Sequence of chain 1.B:
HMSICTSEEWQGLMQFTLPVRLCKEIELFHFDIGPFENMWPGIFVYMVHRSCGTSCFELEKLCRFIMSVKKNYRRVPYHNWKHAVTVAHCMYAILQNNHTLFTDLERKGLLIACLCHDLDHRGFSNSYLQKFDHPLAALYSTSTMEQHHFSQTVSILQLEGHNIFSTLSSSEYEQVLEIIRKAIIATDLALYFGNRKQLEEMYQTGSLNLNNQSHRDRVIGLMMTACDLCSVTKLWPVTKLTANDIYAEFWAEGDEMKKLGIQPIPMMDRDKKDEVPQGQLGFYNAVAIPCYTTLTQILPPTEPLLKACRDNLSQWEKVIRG

The protein below binds the small molecule below.
Small molecule (SMILES): Cc1ccc([C@H]2C[C@@H]2COc2cc(NCc3nnc(C)s3)nc(C)n2)nc1

Binding-site contacts:
Ligand atom C4 contacts residue GLN282 of chain 1.B at 3.3 Å.
Ligand atom N4 contacts residue PHE285 of chain 1.B at 3.5 Å.
Ligand atom C contacts residue TYR249 of chain 1.B at 3.5 Å (hydrophobic).
Ligand atom C12 contacts residue ILE248 of chain 1.B at 3.7 Å (hydrophobic).
Ligand atom C11 contacts residue PHE252 of chain 1.B at 3.5 Å (hydrophobic).
Ligand atom C10 contacts residue HIS81 of chain 1.B at 3.4 Å.
Ligand atom N5 contacts residue GLN282 of chain 1.B at 3.2 Å (h-bond).
Ligand atom C12 contacts residue PHE285 of chain 1.B at 3.4 Å (hydrophobic).
Ligand atom N1 contacts residue LEU231 of chain 1.B at 3.6 Å.
Ligand atom C18 contacts residue PRO268 of chain 1.B at 3.8 Å (hydrophobic).
Ligand atom C5 contacts residue PHE285 of chain 1.B at 3.9 Å (hydrophobic).
Ligand atom C6 contacts residue PHE285 of chain 1.B at 3.7 Å (hydrophobic).
Ligand atom C7 contacts residue PHE285 of chain 1.B at 3.6 Å (hydrophobic).
Ligand atom C18 contacts residue GLU277 of chain 1.B at 3.8 Å.
Ligand atom C13 contacts residue VAL234 of chain 1.B at 3.7 Å (hydrophobic).
Ligand atom C3 contacts residue TYR249 of chain 1.B at 3.5 Å (hydrophobic).
Ligand atom C2 contacts residue TYR249 of chain 1.B at 3.4 Å (hydrophobic).
Ligand atom N contacts residue MET269 of chain 1.B at 3.9 Å.
Ligand atom C11 contacts residue HIS81 of chain 1.B at 3.6 Å.
Ligand atom C10 contacts residue PHE252 of chain 1.B at 3.5 Å (hydrophobic).
Ligand atom C14 contacts residue MET269 of chain 1.B at 3.9 Å (hydrophobic).
Ligand atom C3 contacts residue MET269 of chain 1.B at 3.7 Å (hydrophobic).
Ligand atom C13 contacts residue ILE248 of chain 1.B at 3.6 Å (hydrophobic).
Ligand atom C1 contacts residue TYR249 of chain 1.B at 3.5 Å (hydrophobic).
Ligand atom N contacts residue TYR249 of chain 1.B at 2.6 Å (h-bond).
Ligand atom N4 contacts residue ILE248 of chain 1.B at 3.7 Å.
Ligand atom C4 contacts residue TYR249 of chain 1.B at 3.5 Å (hydrophobic).
Ligand atom N5 contacts residue PHE285 of chain 1.B at 3.6 Å.
Ligand atom C1 contacts residue GLY281 of chain 1.B at 3.7 Å.
Ligand atom S contacts residue TYR80 of chain 1.B at 3.6 Å.
Ligand atom S contacts residue ILE248 of chain 1.B at 3.6 Å.
Ligand atom C11 contacts residue ILE248 of chain 1.B at 3.7 Å (hydrophobic).
Ligand atom C2 contacts residue GLY281 of chain 1.B at 3.5 Å.
Ligand atom O contacts residue PHE252 of chain 1.B at 3.7 Å.
Ligand atom C17 contacts residue MET269 of chain 1.B at 3.7 Å (hydrophobic).
Ligand atom C18 contacts residue MET269 of chain 1.B at 3.8 Å (hydrophobic).
Ligand atom N2 contacts residue PHE252 of chain 1.B at 3.5 Å.
Ligand atom C1 contacts residue MET269 of chain 1.B at 3.7 Å (hydrophobic).
Ligand atom N2 contacts residue HIS81 of chain 1.B at 3.3 Å.
Ligand atom C13 contacts residue GLN282 of chain 1.B at 3.5 Å.